Sequence of chain 1.C:
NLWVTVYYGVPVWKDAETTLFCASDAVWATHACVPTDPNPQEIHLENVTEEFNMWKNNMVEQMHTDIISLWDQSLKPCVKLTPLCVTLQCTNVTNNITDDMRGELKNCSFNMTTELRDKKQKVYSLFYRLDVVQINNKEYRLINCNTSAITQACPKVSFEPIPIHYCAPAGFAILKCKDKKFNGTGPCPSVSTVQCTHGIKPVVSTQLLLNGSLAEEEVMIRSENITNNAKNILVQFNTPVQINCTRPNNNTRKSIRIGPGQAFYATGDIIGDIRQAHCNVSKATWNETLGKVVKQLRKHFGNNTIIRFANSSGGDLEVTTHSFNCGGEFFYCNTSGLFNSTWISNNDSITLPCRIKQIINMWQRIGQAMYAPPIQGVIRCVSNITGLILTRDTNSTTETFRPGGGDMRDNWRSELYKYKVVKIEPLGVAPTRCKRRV

The small molecule below binds the protein below.
Small molecule (SMILES): CC(=O)N[C@H]1[C@H](O[C@H]2[C@H](O)[C@@H](NC(C)=O)CO[C@@H]2CO)O[C@H](CO)[C@@H](O[C@@H]2O[C@H](CO)[C@@H](O)[C@H](O)[C@@H]2O)[C@@H]1O

Binding-site contacts:
Ligand atom O5 contacts residue ASN332 of chain 1.C at 2.5 Å (h-bond).
Ligand atom O7 contacts residue SER357 of chain 1.C at 4.3 Å.
Ligand atom C3 contacts residue ASN332 of chain 1.C at 3.8 Å.
Ligand atom C1 contacts residue SER333 of chain 1.C at 4.3 Å.
Ligand atom C7 contacts residue SER357 of chain 1.C at 4.4 Å.
Ligand atom C8 contacts residue THR341 of chain 1.C at 2.9 Å.
Ligand atom C8 contacts residue NAG2 of chain 1.QA at 3.8 Å.
Ligand atom C7 contacts residue ASN332 of chain 1.C at 3.1 Å.
Ligand atom C1 contacts residue NAG2 of chain 1.QA at 3.2 Å.
Ligand atom C2 contacts residue ASN332 of chain 1.C at 2.5 Å.
Ligand atom C2 contacts residue NAG2 of chain 1.QA at 3.5 Å.
Ligand atom O7 contacts residue ASN355 of chain 1.C at 4.5 Å.
Ligand atom C6 contacts residue NAG2 of chain 1.QA at 4.1 Å.
Ligand atom C8 contacts residue ASN332 of chain 1.C at 4.1 Å.
Ligand atom N2 contacts residue ASN332 of chain 1.C at 2.6 Å (h-bond).
Ligand atom C5 contacts residue ASN332 of chain 1.C at 3.7 Å.
Ligand atom O4 contacts residue NAG2 of chain 1.QA at 3.5 Å (h-bond).
Ligand atom N2 contacts residue NAG2 of chain 1.QA at 2.8 Å (h-bond).
Ligand atom C7 contacts residue THR341 of chain 1.C at 4.4 Å.
Ligand atom C5 contacts residue NAG2 of chain 1.QA at 4.3 Å.
Ligand atom O3 contacts residue NAG2 of chain 1.QA at 3.9 Å.
Ligand atom C7 contacts residue NAG2 of chain 1.QA at 3.8 Å.
Ligand atom C3 contacts residue NAG2 of chain 1.QA at 4.0 Å.
Ligand atom O7 contacts residue ASN332 of chain 1.C at 3.7 Å.
Ligand atom N2 contacts residue SER333 of chain 1.C at 4.4 Å.
Ligand atom O7 contacts residue NAG1 of chain 1.QA at 3.4 Å (h-bond).
Ligand atom C4 contacts residue ASN332 of chain 1.C at 4.3 Å.
Ligand atom C4 contacts residue NAG2 of chain 1.QA at 3.3 Å.
Ligand atom C1 contacts residue ASN332 of chain 1.C at 1.5 Å.